A protein and the small-molecule ligand that binds it are described below.
Small molecule (SMILES): CC(=O)N[C@H]1CSSC[C@@H](C=O)NC(=O)[C@H](CCCN=C(N)N)NC(=O)[C@H](CC(C)C)NC(=O)[C@H](CCCN=C(N)N)NC(=O)[C@H](CCCNC(=N)/N=C/COCCOCCOCCN=[N+]=N)NC(=O)[C@H]([C@@H](C)O)NC(=O)[C@H](CO)NC(=O)[C@H](C(c2ccccc2)c2ccccc2)NC(=O)[C@H](CC(=O)O)NC(=O)[C@H](Cc2ccccc2)NC(=O)[C@H](CCC(N)=O)NC1=O

Sequence of chain 1.A:
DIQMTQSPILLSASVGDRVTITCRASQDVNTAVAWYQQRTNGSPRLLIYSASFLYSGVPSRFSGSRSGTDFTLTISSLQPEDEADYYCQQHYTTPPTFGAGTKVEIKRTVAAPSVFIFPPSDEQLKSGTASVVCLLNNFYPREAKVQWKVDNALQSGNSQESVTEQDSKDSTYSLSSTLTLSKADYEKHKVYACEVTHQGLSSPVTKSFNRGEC

Sequence of chain 1.C:
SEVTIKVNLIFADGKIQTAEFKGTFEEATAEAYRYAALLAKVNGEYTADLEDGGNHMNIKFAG

Binding-site contacts:
Ligand atom N02 contacts residue GLU6 of chain 1.B at 2.9 Å (salt-bridge).
Ligand atom N01 contacts residue GLN112 of chain 1.B at 2.8 Å (h-bond).
Ligand atom O contacts residue GLN38 of chain 1.A at 3.3 Å.
Ligand atom C01 contacts residue GLY113 of chain 1.B at 3.4 Å.
Ligand atom NH1 contacts residue GLY42 of chain 1.A at 3.4 Å (h-bond).
Ligand atom CD2 contacts residue GLU155 of chain 1.B at 3.4 Å.
Ligand atom NH2 contacts residue ASP85 of chain 1.A at 2.9 Å (salt-bridge).
Ligand atom OG contacts residue MRY1 of chain 1.F at 2.6 Å (h-bond).
Ligand atom CZ contacts residue MRY1 of chain 1.F at 3.4 Å.
Ligand atom NH1 contacts residue GLU83 of chain 1.A at 2.8 Å (salt-bridge).
Ligand atom OG contacts residue ALA175 of chain 1.B at 2.9 Å (h-bond).
Ligand atom O contacts residue LYS22 of chain 1.C at 3.0 Å (salt-bridge).
Ligand atom O contacts residue PRO41 of chain 1.B at 3.5 Å.
Ligand atom CG contacts residue THR40 of chain 1.A at 3.5 Å.
Ligand atom NH1 contacts residue GLN112 of chain 1.B at 2.8 Å (h-bond).
Ligand atom NH2 contacts residue GLU83 of chain 1.A at 3.4 Å (salt-bridge).
Ligand atom CZ contacts residue GLN112 of chain 1.B at 3.2 Å.
Ligand atom C04 contacts residue LEU115 of chain 1.B at 3.3 Å (hydrophobic).
Ligand atom NE contacts residue ILE93 of chain 1.B at 3.4 Å.
Ligand atom CE1 contacts residue GLN39 of chain 1.B at 3.3 Å.
Ligand atom NH1 contacts residue THR40 of chain 1.A at 3.0 Å (h-bond).
Ligand atom C08 contacts residue GLU6 of chain 1.B at 3.2 Å.
Ligand atom C06 contacts residue THR114 of chain 1.B at 3.1 Å.
Ligand atom NH2 contacts residue ALA84 of chain 1.A at 3.2 Å.
Ligand atom CB contacts residue MRY1 of chain 1.F at 3.2 Å.
Ligand atom CD contacts residue GLY42 of chain 1.A at 3.4 Å.
Ligand atom O contacts residue ASN41 of chain 1.A at 2.8 Å (h-bond).
Ligand atom O02 contacts residue THR114 of chain 1.B at 3.2 Å (h-bond).
Ligand atom N contacts residue ASP85 of chain 1.A at 2.8 Å (salt-bridge).
Ligand atom CA contacts residue ASP85 of chain 1.A at 3.4 Å.
Ligand atom CD contacts residue ASP85 of chain 1.A at 3.4 Å.
Ligand atom CZ contacts residue GLN39 of chain 1.B at 3.3 Å.
Ligand atom NE contacts residue ASP85 of chain 1.A at 2.7 Å (salt-bridge).
Ligand atom O contacts residue LYS103 of chain 1.A at 2.7 Å (salt-bridge).
Ligand atom CA contacts residue MRY1 of chain 1.F at 3.5 Å.
Ligand atom OG contacts residue PRO174 of chain 1.B at 3.4 Å.
Ligand atom CAI contacts residue GLN39 of chain 1.B at 3.4 Å.
Ligand atom O contacts residue MRY1 of chain 1.F at 3.0 Å (h-bond).
Ligand atom O02 contacts residue LEU115 of chain 1.B at 3.1 Å (h-bond).
Ligand atom N03 contacts residue GLU6 of chain 1.B at 3.5 Å (salt-bridge).

Sequence of chain 1.B:
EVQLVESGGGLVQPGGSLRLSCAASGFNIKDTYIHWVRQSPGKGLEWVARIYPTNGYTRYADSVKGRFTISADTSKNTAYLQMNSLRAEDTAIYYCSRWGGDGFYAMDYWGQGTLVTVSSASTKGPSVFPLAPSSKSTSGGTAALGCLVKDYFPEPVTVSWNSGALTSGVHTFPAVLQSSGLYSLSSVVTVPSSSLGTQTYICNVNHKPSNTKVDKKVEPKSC